Binding-site contacts:
Ligand atom O6 contacts residue ASP56 of chain 1.Q at 3.7 Å.
Ligand atom C1 contacts residue ASN107 of chain 1.V at 1.4 Å.
Ligand atom C8 contacts residue PHE114 of chain 1.Q at 3.9 Å (hydrophobic).
Ligand atom N2 contacts residue ASN58 of chain 1.Q at 4.4 Å.
Ligand atom O5 contacts residue ASN107 of chain 1.V at 2.5 Å (h-bond).
Ligand atom C7 contacts residue ASN107 of chain 1.V at 3.1 Å.
Ligand atom N2 contacts residue ASN107 of chain 1.V at 2.8 Å (h-bond).
Ligand atom O2 contacts residue ASP56 of chain 1.Q at 2.7 Å (salt-bridge).
Ligand atom C8 contacts residue ASP89 of chain 1.R at 3.3 Å.
Ligand atom N2 contacts residue THR94 of chain 1.R at 3.6 Å.
Ligand atom C2 contacts residue ASN58 of chain 1.Q at 4.3 Å.
Ligand atom C2 contacts residue THR94 of chain 1.R at 4.2 Å.
Ligand atom O5 contacts residue THR109 of chain 1.V at 4.3 Å.
Ligand atom C8 contacts residue ASN107 of chain 1.V at 4.2 Å.
Ligand atom C4 contacts residue ASP56 of chain 1.Q at 3.9 Å.
Ligand atom O6 contacts residue THR109 of chain 1.V at 4.2 Å.
Ligand atom C3 contacts residue THR94 of chain 1.R at 3.9 Å.
Ligand atom C2 contacts residue ASN107 of chain 1.V at 2.5 Å.
Ligand atom O3 contacts residue ASN58 of chain 1.Q at 4.1 Å.
Ligand atom C6 contacts residue THR109 of chain 1.V at 4.0 Å.
Ligand atom C6 contacts residue ASP56 of chain 1.Q at 3.8 Å.
Ligand atom C4 contacts residue ASN107 of chain 1.V at 4.3 Å.
Ligand atom C7 contacts residue ASP89 of chain 1.R at 4.0 Å.
Ligand atom C6 contacts residue THR115 of chain 1.Q at 3.4 Å.
Ligand atom C1 contacts residue THR94 of chain 1.R at 4.5 Å.
Ligand atom C3 contacts residue ASP56 of chain 1.Q at 4.5 Å.
Ligand atom C2 contacts residue ASP56 of chain 1.Q at 4.1 Å.
Ligand atom O7 contacts residue PHE114 of chain 1.Q at 3.4 Å.
Ligand atom O6 contacts residue THR115 of chain 1.Q at 2.4 Å (h-bond).
Ligand atom C8 contacts residue TRP88 of chain 1.R at 3.6 Å (hydrophobic).
Ligand atom O7 contacts residue ASN58 of chain 1.Q at 2.5 Å (h-bond).
Ligand atom C7 contacts residue PHE114 of chain 1.Q at 4.1 Å (hydrophobic).
Ligand atom O3 contacts residue THR94 of chain 1.R at 4.4 Å.
Ligand atom C8 contacts residue ARG92 of chain 1.R at 4.4 Å.
Ligand atom C3 contacts residue ASN107 of chain 1.V at 3.8 Å.
Ligand atom O7 contacts residue ASN107 of chain 1.V at 3.1 Å (h-bond).
Ligand atom O7 contacts residue ASP89 of chain 1.R at 4.0 Å.
Ligand atom C5 contacts residue ASN107 of chain 1.V at 3.7 Å.
Ligand atom C7 contacts residue ASN58 of chain 1.Q at 3.7 Å.
Ligand atom C5 contacts residue ASP56 of chain 1.Q at 4.4 Å.

Sequence of chain 1.Q:
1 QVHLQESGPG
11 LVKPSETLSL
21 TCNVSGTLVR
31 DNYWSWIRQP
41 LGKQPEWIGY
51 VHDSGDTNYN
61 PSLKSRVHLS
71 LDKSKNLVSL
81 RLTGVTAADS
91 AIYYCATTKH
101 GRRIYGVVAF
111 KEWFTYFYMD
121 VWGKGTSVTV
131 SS

Sequence of chain 1.R:
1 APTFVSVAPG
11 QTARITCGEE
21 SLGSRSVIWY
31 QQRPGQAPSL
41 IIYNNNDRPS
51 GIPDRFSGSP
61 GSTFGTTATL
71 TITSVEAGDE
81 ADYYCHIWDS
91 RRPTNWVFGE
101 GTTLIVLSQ

Sequence of chain 1.V:
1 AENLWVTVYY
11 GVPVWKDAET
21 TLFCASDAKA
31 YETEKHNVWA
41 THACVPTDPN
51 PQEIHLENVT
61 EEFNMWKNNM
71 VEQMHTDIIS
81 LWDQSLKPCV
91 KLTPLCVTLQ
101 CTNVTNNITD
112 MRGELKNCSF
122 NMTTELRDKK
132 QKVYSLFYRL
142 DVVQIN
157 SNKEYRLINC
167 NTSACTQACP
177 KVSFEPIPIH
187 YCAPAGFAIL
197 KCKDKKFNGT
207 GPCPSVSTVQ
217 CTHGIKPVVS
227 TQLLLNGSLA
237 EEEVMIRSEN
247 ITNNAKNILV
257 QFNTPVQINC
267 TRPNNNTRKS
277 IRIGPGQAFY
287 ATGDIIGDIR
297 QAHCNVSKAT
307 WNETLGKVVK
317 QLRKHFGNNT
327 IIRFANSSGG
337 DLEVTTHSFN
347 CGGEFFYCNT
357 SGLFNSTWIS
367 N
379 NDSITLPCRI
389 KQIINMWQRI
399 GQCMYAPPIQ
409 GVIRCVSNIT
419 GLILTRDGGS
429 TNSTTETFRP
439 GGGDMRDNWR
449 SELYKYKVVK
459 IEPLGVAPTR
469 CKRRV

This small molecule binds to this protein.
Small molecule (SMILES): CC(=O)N[C@H]1[C@H](O[C@H]2[C@H](O)[C@@H](NC(C)=O)CO[C@@H]2CO)O[C@H](CO)[C@@H](O[C@@H]2O[C@H](CO)[C@@H](O)[C@H](O[C@H]3O[C@H](CO)[C@@H](O)[C@H](O)[C@@H]3O)[C@@H]2O)[C@@H]1O